Binding-site contacts:
Ligand atom N2 contacts residue ASN76 of chain 1.A at 3.0 Å (h-bond).
Ligand atom C8 contacts residue ASN76 of chain 1.A at 3.5 Å.
Ligand atom C7 contacts residue ASN76 of chain 1.A at 3.2 Å.
Ligand atom C1 contacts residue ASN76 of chain 1.A at 3.4 Å.
Ligand atom C2 contacts residue ASN76 of chain 1.A at 3.6 Å.
Ligand atom O7 contacts residue ASN76 of chain 1.A at 3.7 Å.
Ligand atom O5 contacts residue ASN76 of chain 1.A at 4.5 Å.

Sequence of chain 1.A:
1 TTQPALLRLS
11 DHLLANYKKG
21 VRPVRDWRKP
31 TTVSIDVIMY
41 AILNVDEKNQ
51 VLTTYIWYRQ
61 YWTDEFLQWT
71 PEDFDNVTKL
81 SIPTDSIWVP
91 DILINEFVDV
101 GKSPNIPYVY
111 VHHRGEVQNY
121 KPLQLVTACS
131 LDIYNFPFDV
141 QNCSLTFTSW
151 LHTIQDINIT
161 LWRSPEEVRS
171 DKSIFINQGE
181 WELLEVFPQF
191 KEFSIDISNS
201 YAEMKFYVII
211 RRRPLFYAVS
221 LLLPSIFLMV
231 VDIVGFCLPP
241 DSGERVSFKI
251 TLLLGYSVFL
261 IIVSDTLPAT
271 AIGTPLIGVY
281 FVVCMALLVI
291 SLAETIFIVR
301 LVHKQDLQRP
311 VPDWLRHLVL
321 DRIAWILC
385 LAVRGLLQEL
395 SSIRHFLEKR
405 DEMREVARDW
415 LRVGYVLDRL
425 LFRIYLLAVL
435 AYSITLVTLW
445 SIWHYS

This protein binds this small molecule.
Small molecule (SMILES): CC(=O)N[C@@H]1[C@@H](O)[C@H](O[C@H]2[C@H](O)[C@@H](NC(C)=O)CO[C@@H]2CO)[C@@H](CO)O[C@H]1O